Binding-site contacts:
Ligand atom C1 contacts residue BMA3 of chain 1.G at 3.6 Å.
Ligand atom O5 contacts residue BMA3 of chain 1.G at 4.1 Å.
Ligand atom O5 contacts residue MAN4 of chain 1.G at 3.8 Å.
Ligand atom C6 contacts residue MAN4 of chain 1.G at 3.9 Å.
Ligand atom O6 contacts residue MAN4 of chain 1.G at 2.9 Å (h-bond).
Ligand atom C5 contacts residue MAN4 of chain 1.G at 3.6 Å.
Ligand atom C1 contacts residue MAN4 of chain 1.G at 4.1 Å.

The small molecule below binds the protein below.
Small molecule (SMILES): OC[C@H]1O[C@H](O)[C@@H](O)[C@@H](O)[C@@H]1O